Binding-site contacts:
Ligand atom O5 contacts residue ARG14 of chain 2.A at 3.0 Å (salt-bridge).
Ligand atom C7 contacts residue ASN57 of chain 2.A at 3.6 Å.
Ligand atom C5 contacts residue ARG14 of chain 2.A at 3.5 Å.
Ligand atom C6 contacts residue ARG14 of chain 2.A at 4.3 Å.
Ligand atom O7 contacts residue ASN57 of chain 2.A at 4.0 Å.
Ligand atom C4 contacts residue ASN57 of chain 2.A at 4.2 Å.
Ligand atom C2 contacts residue ASN57 of chain 2.A at 2.4 Å.
Ligand atom C1 contacts residue ASN57 of chain 2.A at 1.4 Å.
Ligand atom C3 contacts residue ASN57 of chain 2.A at 3.7 Å.
Ligand atom C1 contacts residue ARG14 of chain 2.A at 2.9 Å.
Ligand atom N2 contacts residue ASN57 of chain 2.A at 2.8 Å (h-bond).
Ligand atom C5 contacts residue ASN57 of chain 2.A at 3.6 Å.
Ligand atom O5 contacts residue ASN57 of chain 2.A at 2.3 Å (h-bond).
Ligand atom C2 contacts residue ARG14 of chain 2.A at 4.2 Å.

A protein and the small-molecule ligand that binds it are described below.
Small molecule (SMILES): CC(=O)N[C@@H]1[C@@H](O)[C@H](O)[C@@H](CO)O[C@H]1O

Sequence of chain 2.A:
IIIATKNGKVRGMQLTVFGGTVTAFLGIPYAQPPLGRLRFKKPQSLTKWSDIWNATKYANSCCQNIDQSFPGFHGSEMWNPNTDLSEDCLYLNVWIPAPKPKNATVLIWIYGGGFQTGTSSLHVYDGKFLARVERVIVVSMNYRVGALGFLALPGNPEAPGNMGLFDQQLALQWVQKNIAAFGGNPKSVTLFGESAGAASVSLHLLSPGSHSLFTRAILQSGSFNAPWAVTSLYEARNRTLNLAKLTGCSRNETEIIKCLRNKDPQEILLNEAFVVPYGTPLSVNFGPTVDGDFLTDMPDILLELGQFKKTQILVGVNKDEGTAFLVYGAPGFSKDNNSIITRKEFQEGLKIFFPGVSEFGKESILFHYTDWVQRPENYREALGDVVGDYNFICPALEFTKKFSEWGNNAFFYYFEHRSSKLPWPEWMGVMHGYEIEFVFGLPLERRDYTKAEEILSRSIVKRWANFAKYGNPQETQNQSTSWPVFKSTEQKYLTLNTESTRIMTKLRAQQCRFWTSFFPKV